Binding-site contacts:
Ligand atom C7 contacts residue ASN154 of chain 4.E at 3.3 Å.
Ligand atom C7 contacts residue THR156 of chain 4.E at 3.9 Å.
Ligand atom C6 contacts residue MET151 of chain 4.E at 4.5 Å (hydrophobic).
Ligand atom C1 contacts residue THR156 of chain 4.E at 3.6 Å.
Ligand atom C2 contacts residue THR156 of chain 4.E at 4.2 Å.
Ligand atom N2 contacts residue ASN154 of chain 4.E at 3.8 Å.
Ligand atom C8 contacts residue ASN154 of chain 4.E at 3.6 Å.
Ligand atom C2 contacts residue ASN154 of chain 4.E at 3.5 Å.
Ligand atom O6 contacts residue MET151 of chain 4.E at 3.4 Å.
Ligand atom C1 contacts residue ASN154 of chain 4.E at 3.4 Å.
Ligand atom N2 contacts residue THR156 of chain 4.E at 3.6 Å (h-bond).
Ligand atom O5 contacts residue ASN154 of chain 4.E at 4.0 Å.
Ligand atom C8 contacts residue THR156 of chain 4.E at 4.0 Å.
Ligand atom O7 contacts residue ASN154 of chain 4.E at 2.6 Å (h-bond).

Sequence of chain 4.E:
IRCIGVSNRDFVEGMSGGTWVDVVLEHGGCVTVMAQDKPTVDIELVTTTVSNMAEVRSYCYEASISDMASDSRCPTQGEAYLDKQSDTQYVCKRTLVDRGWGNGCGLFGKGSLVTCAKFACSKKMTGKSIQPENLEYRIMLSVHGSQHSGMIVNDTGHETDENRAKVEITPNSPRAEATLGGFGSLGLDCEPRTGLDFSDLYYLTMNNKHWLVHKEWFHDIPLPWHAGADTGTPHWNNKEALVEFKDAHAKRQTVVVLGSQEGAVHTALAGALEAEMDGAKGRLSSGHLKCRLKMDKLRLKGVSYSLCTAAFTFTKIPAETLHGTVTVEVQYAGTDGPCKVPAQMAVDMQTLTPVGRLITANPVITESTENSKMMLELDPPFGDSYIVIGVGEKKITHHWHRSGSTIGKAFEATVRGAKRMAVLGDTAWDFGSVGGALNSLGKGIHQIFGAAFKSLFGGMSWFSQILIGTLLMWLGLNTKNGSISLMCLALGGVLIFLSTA

This protein binds this small molecule.
Small molecule (SMILES): CC(=O)N[C@H]1[C@H](O[C@H]2[C@H](O)[C@@H](NC(C)=O)CO[C@@H]2CO)O[C@H](CO)[C@@H](O)[C@@H]1O